Sequence of chain 1.A:
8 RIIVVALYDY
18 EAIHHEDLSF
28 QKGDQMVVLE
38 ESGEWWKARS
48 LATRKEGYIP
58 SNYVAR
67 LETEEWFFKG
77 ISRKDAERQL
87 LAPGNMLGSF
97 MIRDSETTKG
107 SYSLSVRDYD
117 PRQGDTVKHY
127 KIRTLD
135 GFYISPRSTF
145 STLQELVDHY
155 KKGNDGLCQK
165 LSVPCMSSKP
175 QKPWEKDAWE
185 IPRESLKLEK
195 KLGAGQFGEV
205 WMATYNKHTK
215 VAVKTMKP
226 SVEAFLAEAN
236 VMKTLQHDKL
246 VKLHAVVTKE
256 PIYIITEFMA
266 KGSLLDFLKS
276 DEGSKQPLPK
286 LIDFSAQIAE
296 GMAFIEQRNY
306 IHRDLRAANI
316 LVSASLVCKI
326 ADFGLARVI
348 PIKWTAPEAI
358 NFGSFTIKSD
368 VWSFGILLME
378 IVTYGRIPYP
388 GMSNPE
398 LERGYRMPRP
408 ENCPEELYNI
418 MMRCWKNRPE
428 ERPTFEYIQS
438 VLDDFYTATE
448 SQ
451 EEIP

The protein below binds the small molecule below.
Small molecule (SMILES): Fc1ccc(-c2nc3n(c2-c2ccncc2)CCS3)cc1

Binding-site contacts:
Ligand atom C16 contacts residue LEU196 of chain 1.A at 3.8 Å (hydrophobic).
Ligand atom C15 contacts residue VAL204 of chain 1.A at 4.2 Å (hydrophobic).
Ligand atom C7 contacts residue VAL204 of chain 1.A at 3.7 Å (hydrophobic).
Ligand atom C1 contacts residue VAL204 of chain 1.A at 3.6 Å (hydrophobic).
Ligand atom F21 contacts residue LYS218 of chain 1.A at 3.6 Å.
Ligand atom C3 contacts residue LYS218 of chain 1.A at 3.6 Å.
Ligand atom C6 contacts residue VAL204 of chain 1.A at 3.8 Å (hydrophobic).
Ligand atom C14 contacts residue SER268 of chain 1.A at 4.0 Å.
Ligand atom C5 contacts residue LYS218 of chain 1.A at 3.8 Å.
Ligand atom N9 contacts residue LEU316 of chain 1.A at 3.6 Å.
Ligand atom N18 contacts residue ALA216 of chain 1.A at 3.8 Å.
Ligand atom C2 contacts residue THR261 of chain 1.A at 3.8 Å.
Ligand atom C2 contacts residue VAL217 of chain 1.A at 4.0 Å (hydrophobic).
Ligand atom F21 contacts residue THR261 of chain 1.A at 3.1 Å.
Ligand atom C17 contacts residue PHE263 of chain 1.A at 4.0 Å (hydrophobic).
Ligand atom C14 contacts residue LEU316 of chain 1.A at 3.9 Å (hydrophobic).
Ligand atom C4 contacts residue LYS218 of chain 1.A at 3.9 Å.
Ligand atom C13 contacts residue SER268 of chain 1.A at 3.6 Å.
Ligand atom C1 contacts residue ALA216 of chain 1.A at 4.2 Å (hydrophobic).
Ligand atom C2 contacts residue ALA216 of chain 1.A at 3.9 Å (hydrophobic).
Ligand atom N11 contacts residue VAL204 of chain 1.A at 3.5 Å.
Ligand atom C17 contacts residue MET264 of chain 1.A at 3.5 Å (hydrophobic).
Ligand atom C2 contacts residue LYS218 of chain 1.A at 3.5 Å.
Ligand atom C19 contacts residue PHE263 of chain 1.A at 4.2 Å (hydrophobic).
Ligand atom C3 contacts residue ILE259 of chain 1.A at 4.2 Å (hydrophobic).
Ligand atom C8 contacts residue LEU316 of chain 1.A at 3.6 Å (hydrophobic).
Ligand atom C20 contacts residue ALA216 of chain 1.A at 4.0 Å (hydrophobic).
Ligand atom C15 contacts residue LEU316 of chain 1.A at 3.6 Å (hydrophobic).
Ligand atom C17 contacts residue LEU196 of chain 1.A at 3.6 Å (hydrophobic).
Ligand atom F21 contacts residue ILE259 of chain 1.A at 3.3 Å.
Ligand atom C19 contacts residue MET264 of chain 1.A at 3.4 Å (hydrophobic).
Ligand atom C19 contacts residue ALA216 of chain 1.A at 3.5 Å (hydrophobic).
Ligand atom C6 contacts residue LYS218 of chain 1.A at 4.1 Å.
Ligand atom N18 contacts residue PHE263 of chain 1.A at 3.5 Å.
Ligand atom C20 contacts residue LEU316 of chain 1.A at 3.4 Å (hydrophobic).
Ligand atom C3 contacts residue THR261 of chain 1.A at 3.6 Å.
Ligand atom N18 contacts residue MET264 of chain 1.A at 3.0 Å (h-bond).
Ligand atom C8 contacts residue VAL204 of chain 1.A at 3.8 Å (hydrophobic).
Ligand atom C19 contacts residue GLU262 of chain 1.A at 3.6 Å.
Ligand atom C19 contacts residue LEU316 of chain 1.A at 3.9 Å (hydrophobic).